Sequence of chain 46.C:
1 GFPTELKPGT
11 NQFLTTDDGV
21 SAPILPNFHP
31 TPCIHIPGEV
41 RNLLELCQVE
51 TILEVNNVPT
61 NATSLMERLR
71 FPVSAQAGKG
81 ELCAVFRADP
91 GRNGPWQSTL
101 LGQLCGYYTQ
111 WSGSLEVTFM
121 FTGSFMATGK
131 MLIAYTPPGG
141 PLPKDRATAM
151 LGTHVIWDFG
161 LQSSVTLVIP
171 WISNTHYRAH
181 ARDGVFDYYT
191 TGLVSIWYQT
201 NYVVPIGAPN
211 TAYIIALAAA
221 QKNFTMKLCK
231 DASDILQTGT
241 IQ

Sequence of chain 47.C:
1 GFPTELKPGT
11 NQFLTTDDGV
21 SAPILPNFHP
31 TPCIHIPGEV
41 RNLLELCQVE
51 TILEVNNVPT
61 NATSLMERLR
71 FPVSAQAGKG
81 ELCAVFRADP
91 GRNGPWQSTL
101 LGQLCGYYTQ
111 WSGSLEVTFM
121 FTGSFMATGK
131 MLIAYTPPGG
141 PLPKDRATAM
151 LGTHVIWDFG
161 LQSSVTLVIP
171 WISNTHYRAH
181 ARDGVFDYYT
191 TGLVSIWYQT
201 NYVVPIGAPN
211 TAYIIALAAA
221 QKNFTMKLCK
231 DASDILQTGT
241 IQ

A small-molecule ligand and the protein it binds are described below.
Small molecule (SMILES): Cc1nc(-c2ccc(OCCCCCN3CCN(c4ccnc(N)c4)C3=O)cc2)no1

Sequence of chain 46.A:
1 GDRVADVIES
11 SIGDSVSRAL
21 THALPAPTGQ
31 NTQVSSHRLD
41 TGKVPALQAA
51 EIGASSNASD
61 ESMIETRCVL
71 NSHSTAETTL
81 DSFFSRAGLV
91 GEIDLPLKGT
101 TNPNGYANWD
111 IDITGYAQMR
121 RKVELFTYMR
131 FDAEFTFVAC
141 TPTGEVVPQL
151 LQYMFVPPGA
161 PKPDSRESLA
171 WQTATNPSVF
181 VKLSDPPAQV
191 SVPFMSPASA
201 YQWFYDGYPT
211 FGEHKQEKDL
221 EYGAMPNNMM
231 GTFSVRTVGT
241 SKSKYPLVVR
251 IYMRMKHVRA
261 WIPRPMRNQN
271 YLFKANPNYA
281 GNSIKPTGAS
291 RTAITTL

Binding-site contacts:
Ligand atom C18 contacts residue PHE155 of chain 46.A at 3.9 Å (hydrophobic).
Ligand atom O3 contacts residue ILE113 of chain 46.A at 3.0 Å (h-bond).
Ligand atom C12 contacts residue MET195 of chain 46.A at 3.8 Å (hydrophobic).
Ligand atom C15 contacts residue VAL192 of chain 46.A at 3.2 Å (hydrophobic).
Ligand atom O2 contacts residue PHE137 of chain 46.A at 4.0 Å.
Ligand atom C22 contacts residue VAL179 of chain 46.A at 3.4 Å (hydrophobic).
Ligand atom C17 contacts residue PHE135 of chain 46.A at 3.9 Å (hydrophobic).
Ligand atom C14 contacts residue PHE155 of chain 46.A at 3.9 Å (hydrophobic).
Ligand atom C2 contacts residue ASP112 of chain 46.A at 2.8 Å.
Ligand atom C14 contacts residue MET195 of chain 46.A at 3.9 Å (hydrophobic).
Ligand atom C13 contacts residue MET195 of chain 46.A at 3.9 Å (hydrophobic).
Ligand atom C9 contacts residue ILE113 of chain 46.A at 3.7 Å (hydrophobic).
Ligand atom C19 contacts residue ILE24 of chain 46.C at 3.5 Å (hydrophobic).
Ligand atom N6 contacts residue PHE155 of chain 46.A at 3.8 Å.
Ligand atom O3 contacts residue ASP112 of chain 46.A at 3.6 Å.
Ligand atom C19 contacts residue VAL192 of chain 46.A at 3.4 Å (hydrophobic).
Ligand atom C7 contacts residue TYR201 of chain 46.A at 3.8 Å (hydrophobic).
Ligand atom C13 contacts residue ILE111 of chain 46.A at 4.0 Å (hydrophobic).
Ligand atom N4 contacts residue TRP203 of chain 46.A at 3.6 Å (h-bond).
Ligand atom N6 contacts residue ILE24 of chain 46.C at 3.9 Å.
Ligand atom O2 contacts residue PHE233 of chain 46.A at 3.0 Å.
Ligand atom N1 contacts residue ASP112 of chain 46.A at 3.9 Å.
Ligand atom C5 contacts residue TRP203 of chain 46.A at 3.8 Å (hydrophobic).
Ligand atom C16 contacts residue PHE135 of chain 46.A at 3.4 Å (hydrophobic).
Ligand atom C17 contacts residue PHE155 of chain 46.A at 3.7 Å (hydrophobic).
Ligand atom N2 contacts residue TRP203 of chain 46.A at 3.9 Å.
Ligand atom C8 contacts residue TYR201 of chain 46.A at 3.3 Å (hydrophobic).
Ligand atom C7 contacts residue ASN228 of chain 46.A at 3.8 Å.
Ligand atom C16 contacts residue PHE155 of chain 46.A at 3.9 Å (hydrophobic).
Ligand atom C14 contacts residue PHE135 of chain 46.A at 3.7 Å (hydrophobic).
Ligand atom C4 contacts residue TRP203 of chain 46.A at 4.0 Å (hydrophobic).
Ligand atom N5 contacts residue PHE233 of chain 46.A at 3.2 Å.
Ligand atom C13 contacts residue PHE135 of chain 46.A at 3.4 Å (hydrophobic).
Ligand atom N1 contacts residue THR114 of chain 46.A at 4.0 Å.
Ligand atom C15 contacts residue MET195 of chain 46.A at 3.8 Å (hydrophobic).
Ligand atom C3 contacts residue ASP112 of chain 46.A at 3.0 Å.
Ligand atom C16 contacts residue ILE111 of chain 46.A at 3.5 Å (hydrophobic).
Ligand atom C2 contacts residue THR114 of chain 46.A at 3.6 Å.
Ligand atom O1 contacts residue MET195 of chain 46.A at 3.2 Å.
Ligand atom N5 contacts residue PHE137 of chain 46.A at 3.5 Å.